Sequence of chain 1.A:
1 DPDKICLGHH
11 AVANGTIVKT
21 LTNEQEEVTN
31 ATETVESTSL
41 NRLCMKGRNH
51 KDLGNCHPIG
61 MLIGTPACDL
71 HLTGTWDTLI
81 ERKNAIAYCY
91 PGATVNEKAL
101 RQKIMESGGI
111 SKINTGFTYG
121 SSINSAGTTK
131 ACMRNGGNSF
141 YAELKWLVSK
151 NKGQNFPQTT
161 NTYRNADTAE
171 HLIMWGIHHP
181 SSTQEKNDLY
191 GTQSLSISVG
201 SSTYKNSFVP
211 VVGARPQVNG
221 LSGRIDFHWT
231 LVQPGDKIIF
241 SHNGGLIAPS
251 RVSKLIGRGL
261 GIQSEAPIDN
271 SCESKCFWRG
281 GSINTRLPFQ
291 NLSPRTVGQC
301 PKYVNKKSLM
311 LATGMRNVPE

A small-molecule ligand and the protein it binds are described below.
Small molecule (SMILES): CC(=O)N[C@@H]1[C@@H](O)[C@H](O[C@@H]2O[C@H](CO[C@]3(C(=O)O)C[C@H](O)[C@@H](NC(C)=O)[C@H]([C@H](O)[C@H](O)CO)O3)[C@H](O)[C@H](O)[C@H]2O)[C@@H](CO)O[C@H]1O

Binding-site contacts:
Ligand atom O1B contacts residue THR129 of chain 1.A at 3.4 Å (h-bond).
Ligand atom C11 contacts residue GLY127 of chain 1.A at 3.6 Å.
Ligand atom C9 contacts residue GLU185 of chain 1.A at 3.2 Å.
Ligand atom O8 contacts residue TRP146 of chain 1.A at 3.7 Å.
Ligand atom C8 contacts residue TYR90 of chain 1.A at 3.7 Å (hydrophobic).
Ligand atom O4 contacts residue LEU221 of chain 1.A at 4.2 Å.
Ligand atom O1A contacts residue LYS130 of chain 1.A at 4.0 Å.
Ligand atom C9 contacts residue HIS178 of chain 1.A at 3.2 Å.
Ligand atom O1B contacts residue LYS130 of chain 1.A at 2.8 Å (salt-bridge).
Ligand atom O7 contacts residue LEU189 of chain 1.A at 3.9 Å.
Ligand atom C11 contacts residue TRP146 of chain 1.A at 3.6 Å (hydrophobic).
Ligand atom C4 contacts residue THR128 of chain 1.A at 3.2 Å.
Ligand atom C1 contacts residue LYS130 of chain 1.A at 3.8 Å.
Ligand atom C1 contacts residue LEU221 of chain 1.A at 4.3 Å (hydrophobic).
Ligand atom O8 contacts residue TYR90 of chain 1.A at 2.9 Å (h-bond).
Ligand atom O1A contacts residue LEU221 of chain 1.A at 3.5 Å.
Ligand atom C9 contacts residue TYR90 of chain 1.A at 3.4 Å (hydrophobic).
Ligand atom O9 contacts residue GLY223 of chain 1.A at 3.9 Å.
Ligand atom C1 contacts residue THR129 of chain 1.A at 3.4 Å.
Ligand atom O4 contacts residue THR128 of chain 1.A at 3.5 Å (h-bond).
Ligand atom O9 contacts residue GLU185 of chain 1.A at 2.7 Å (salt-bridge).
Ligand atom N5 contacts residue THR128 of chain 1.A at 2.9 Å (h-bond).
Ligand atom C6 contacts residue LEU221 of chain 1.A at 3.7 Å (hydrophobic).
Ligand atom O10 contacts residue LEU189 of chain 1.A at 3.1 Å.
Ligand atom O9 contacts residue HIS178 of chain 1.A at 3.1 Å (h-bond).
Ligand atom C9 contacts residue LEU189 of chain 1.A at 4.1 Å (hydrophobic).
Ligand atom C7 contacts residue TRP146 of chain 1.A at 3.7 Å (hydrophobic).
Ligand atom C6 contacts residue THR128 of chain 1.A at 4.2 Å.
Ligand atom C4 contacts residue LYS130 of chain 1.A at 4.2 Å.
Ligand atom C5 contacts residue THR128 of chain 1.A at 3.6 Å.
Ligand atom C8 contacts residue GLU185 of chain 1.A at 3.9 Å.
Ligand atom O1A contacts residue THR129 of chain 1.A at 2.7 Å (h-bond).
Ligand atom O1B contacts residue ASN138 of chain 1.A at 4.2 Å.
Ligand atom O9 contacts residue TYR90 of chain 1.A at 2.9 Å (h-bond).
Ligand atom C8 contacts residue TRP146 of chain 1.A at 3.9 Å (hydrophobic).
Ligand atom C10 contacts residue THR128 of chain 1.A at 3.9 Å.
Ligand atom C11 contacts residue THR128 of chain 1.A at 4.0 Å.
Ligand atom C9 contacts residue TRP146 of chain 1.A at 3.8 Å (hydrophobic).
Ligand atom O8 contacts residue LEU221 of chain 1.A at 4.1 Å.
Ligand atom C11 contacts residue VAL148 of chain 1.A at 3.9 Å (hydrophobic).